Sequence of chain 1.C:
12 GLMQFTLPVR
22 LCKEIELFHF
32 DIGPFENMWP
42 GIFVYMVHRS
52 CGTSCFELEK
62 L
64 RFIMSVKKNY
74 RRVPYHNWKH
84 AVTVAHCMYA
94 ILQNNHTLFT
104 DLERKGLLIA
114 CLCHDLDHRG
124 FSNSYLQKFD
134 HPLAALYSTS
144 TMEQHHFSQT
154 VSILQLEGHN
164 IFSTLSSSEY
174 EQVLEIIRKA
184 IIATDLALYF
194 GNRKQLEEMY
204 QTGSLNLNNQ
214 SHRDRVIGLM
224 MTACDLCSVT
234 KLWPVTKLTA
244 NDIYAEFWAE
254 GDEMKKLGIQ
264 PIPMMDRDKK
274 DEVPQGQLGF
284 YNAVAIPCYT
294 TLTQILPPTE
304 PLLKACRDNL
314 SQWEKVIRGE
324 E

This protein binds this small molecule.
Small molecule (SMILES): O=C(Nc1ccnc(Cl)c1)c1ccc2cc(-c3ccccc3)nn2c1

Binding-site contacts:
Ligand atom C15 contacts residue GLU275 of chain 1.C at 3.5 Å.
Ligand atom C14 contacts residue MET267 of chain 1.C at 3.4 Å (hydrophobic).
Ligand atom C24 contacts residue PHE283 of chain 1.C at 3.6 Å (hydrophobic).
Ligand atom C13 contacts residue GLY279 of chain 1.C at 3.4 Å.
Ligand atom C17 contacts residue PRO266 of chain 1.C at 3.4 Å (hydrophobic).
Ligand atom C2 contacts residue PHE283 of chain 1.C at 3.1 Å (hydrophobic).
Ligand atom N5 contacts residue TYR247 of chain 1.C at 3.2 Å (h-bond).
Ligand atom C8 contacts residue TYR247 of chain 1.C at 3.8 Å (hydrophobic).
Ligand atom C8 contacts residue MET267 of chain 1.C at 3.4 Å (hydrophobic).
Ligand atom C6 contacts residue GLY279 of chain 1.C at 3.8 Å.
Ligand atom C23 contacts residue LEU229 of chain 1.C at 3.8 Å (hydrophobic).
Ligand atom C15 contacts residue LYS272 of chain 1.C at 3.8 Å.
Ligand atom C4 contacts residue GLN280 of chain 1.C at 3.3 Å.
Ligand atom N9 contacts residue MET267 of chain 1.C at 3.2 Å.
Ligand atom O11 contacts residue GLN280 of chain 1.C at 3.2 Å (h-bond).
Ligand atom C3 contacts residue MET267 of chain 1.C at 3.3 Å (hydrophobic).
Ligand atom C19 contacts residue PHE283 of chain 1.C at 3.6 Å (hydrophobic).
Ligand atom C1 contacts residue PHE283 of chain 1.C at 3.8 Å (hydrophobic).
Ligand atom C2 contacts residue MET267 of chain 1.C at 3.4 Å (hydrophobic).
Ligand atom C17 contacts residue GLU275 of chain 1.C at 3.5 Å.
Ligand atom C16 contacts residue PRO266 of chain 1.C at 3.6 Å (hydrophobic).
Ligand atom C10 contacts residue PHE283 of chain 1.C at 3.8 Å (hydrophobic).
Ligand atom C6 contacts residue MET267 of chain 1.C at 3.1 Å (hydrophobic).
Ligand atom C18 contacts residue GLY279 of chain 1.C at 3.6 Å.
Ligand atom N9 contacts residue TYR247 of chain 1.C at 2.6 Å (h-bond).
Ligand atom C16 contacts residue GLU275 of chain 1.C at 3.0 Å.
Ligand atom C4 contacts residue TYR247 of chain 1.C at 3.2 Å (hydrophobic).
Ligand atom C8 contacts residue GLY279 of chain 1.C at 3.4 Å.
Ligand atom C1 contacts residue MET267 of chain 1.C at 3.5 Å (hydrophobic).
Ligand atom C3 contacts residue PHE283 of chain 1.C at 3.8 Å (hydrophobic).
Ligand atom CL25 contacts residue ILE246 of chain 1.C at 3.6 Å.
Ligand atom N12 contacts residue PHE283 of chain 1.C at 3.5 Å.
Ligand atom C13 contacts residue MET267 of chain 1.C at 3.5 Å (hydrophobic).
Ligand atom C7 contacts residue MET267 of chain 1.C at 3.6 Å (hydrophobic).
Ligand atom N22 contacts residue LEU229 of chain 1.C at 3.6 Å.
Ligand atom C7 contacts residue GLY279 of chain 1.C at 3.7 Å.
Ligand atom N5 contacts residue MET267 of chain 1.C at 3.2 Å.
Ligand atom C4 contacts residue MET267 of chain 1.C at 3.4 Å (hydrophobic).
Ligand atom C15 contacts residue PRO266 of chain 1.C at 3.6 Å (hydrophobic).
Ligand atom CL25 contacts residue SER231 of chain 1.C at 3.0 Å.